A small-molecule ligand and the protein it binds are described below.
Small molecule (SMILES): CC(=O)N[C@@H]1[C@@H](O)[C@H](O)[C@@H](CO)O[C@H]1O

Binding-site contacts:
Ligand atom C3 contacts residue ASN154 of chain 41.A at 3.9 Å.
Ligand atom C4 contacts residue ASN154 of chain 41.A at 4.2 Å.
Ligand atom O5 contacts residue ASN154 of chain 41.A at 2.4 Å (h-bond).
Ligand atom C5 contacts residue SER156 of chain 41.A at 3.9 Å.
Ligand atom N2 contacts residue ASN154 of chain 41.A at 3.0 Å (h-bond).
Ligand atom C7 contacts residue ASN154 of chain 41.A at 3.4 Å.
Ligand atom C5 contacts residue ASN154 of chain 41.A at 3.6 Å.
Ligand atom C2 contacts residue ASN154 of chain 41.A at 2.5 Å.
Ligand atom C1 contacts residue ASN154 of chain 41.A at 1.4 Å.
Ligand atom C8 contacts residue ASN154 of chain 41.A at 3.9 Å.
Ligand atom C2 contacts residue SER156 of chain 41.A at 4.3 Å.
Ligand atom N2 contacts residue SER156 of chain 41.A at 4.2 Å.
Ligand atom C1 contacts residue SER156 of chain 41.A at 3.3 Å.
Ligand atom O5 contacts residue SER156 of chain 41.A at 3.9 Å.
Ligand atom O7 contacts residue ASN154 of chain 41.A at 3.6 Å.

Sequence of chain 41.A:
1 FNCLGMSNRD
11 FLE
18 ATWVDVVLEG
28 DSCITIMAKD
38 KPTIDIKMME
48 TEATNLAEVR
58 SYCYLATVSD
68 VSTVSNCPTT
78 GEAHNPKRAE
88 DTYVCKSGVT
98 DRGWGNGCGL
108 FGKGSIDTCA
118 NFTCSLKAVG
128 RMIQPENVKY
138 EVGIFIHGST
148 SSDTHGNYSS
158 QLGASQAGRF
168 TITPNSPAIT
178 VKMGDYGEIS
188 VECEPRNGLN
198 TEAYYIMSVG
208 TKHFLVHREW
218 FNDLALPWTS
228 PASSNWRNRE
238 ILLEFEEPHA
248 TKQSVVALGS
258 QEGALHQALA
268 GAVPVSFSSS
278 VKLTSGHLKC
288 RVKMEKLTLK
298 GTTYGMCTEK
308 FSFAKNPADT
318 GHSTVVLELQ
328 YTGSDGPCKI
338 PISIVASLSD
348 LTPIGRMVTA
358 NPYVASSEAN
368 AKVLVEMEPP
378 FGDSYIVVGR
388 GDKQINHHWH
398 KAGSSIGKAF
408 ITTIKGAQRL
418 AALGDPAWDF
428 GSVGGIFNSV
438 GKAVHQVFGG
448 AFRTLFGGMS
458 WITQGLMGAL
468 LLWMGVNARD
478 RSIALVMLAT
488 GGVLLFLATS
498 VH